A protein and the small-molecule ligand that binds it are described below.
Small molecule (SMILES): CC(=O)N[C@H]1[C@H](O[C@H]2[C@H](O)[C@@H](NC(C)=O)CO[C@@H]2CO)O[C@H](CO)[C@@H](O)[C@@H]1O

Binding-site contacts:
Ligand atom N2 contacts residue ASN36 of chain 1.E at 2.8 Å (h-bond).
Ligand atom C4 contacts residue ASN36 of chain 1.E at 4.3 Å.
Ligand atom O5 contacts residue ASN36 of chain 1.E at 2.4 Å (h-bond).
Ligand atom C5 contacts residue ASN36 of chain 1.E at 3.7 Å.
Ligand atom C8 contacts residue ASN36 of chain 1.E at 3.6 Å.
Ligand atom C7 contacts residue ASN36 of chain 1.E at 3.3 Å.
Ligand atom O7 contacts residue ASN36 of chain 1.E at 4.2 Å.
Ligand atom O6 contacts residue THR38 of chain 1.E at 3.1 Å (h-bond).
Ligand atom C5 contacts residue ALA37 of chain 1.E at 4.3 Å (hydrophobic).
Ligand atom O6 contacts residue ASN36 of chain 1.E at 4.4 Å.
Ligand atom C1 contacts residue ASN36 of chain 1.E at 1.4 Å.
Ligand atom O5 contacts residue ALA37 of chain 1.E at 3.7 Å.
Ligand atom O6 contacts residue ALA37 of chain 1.E at 2.7 Å (h-bond).
Ligand atom C6 contacts residue ALA37 of chain 1.E at 3.8 Å (hydrophobic).
Ligand atom C6 contacts residue THR38 of chain 1.E at 4.1 Å.
Ligand atom C2 contacts residue ASN36 of chain 1.E at 2.5 Å.
Ligand atom C3 contacts residue ASN36 of chain 1.E at 3.8 Å.

Sequence of chain 1.E:
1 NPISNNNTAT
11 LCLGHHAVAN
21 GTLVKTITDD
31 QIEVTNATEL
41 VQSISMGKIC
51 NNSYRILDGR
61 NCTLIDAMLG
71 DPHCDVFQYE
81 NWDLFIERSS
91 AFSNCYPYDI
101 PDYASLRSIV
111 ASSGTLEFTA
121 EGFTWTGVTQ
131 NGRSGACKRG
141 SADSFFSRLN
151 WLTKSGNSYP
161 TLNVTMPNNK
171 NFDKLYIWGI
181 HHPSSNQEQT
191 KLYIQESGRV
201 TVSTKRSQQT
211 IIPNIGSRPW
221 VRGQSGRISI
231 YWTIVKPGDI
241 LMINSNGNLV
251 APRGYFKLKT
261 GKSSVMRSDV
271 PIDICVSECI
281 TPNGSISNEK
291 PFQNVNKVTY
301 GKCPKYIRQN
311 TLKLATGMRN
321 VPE